Sequence of chain 1.E:
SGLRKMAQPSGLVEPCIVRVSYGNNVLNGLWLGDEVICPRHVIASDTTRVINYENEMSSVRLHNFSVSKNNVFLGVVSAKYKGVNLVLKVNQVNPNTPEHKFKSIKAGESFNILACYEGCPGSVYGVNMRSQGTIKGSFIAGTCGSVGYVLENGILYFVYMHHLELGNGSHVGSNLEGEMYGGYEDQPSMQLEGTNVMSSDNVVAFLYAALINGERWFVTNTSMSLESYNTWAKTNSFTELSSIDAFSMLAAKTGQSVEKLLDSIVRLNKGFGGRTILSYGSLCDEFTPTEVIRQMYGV

This protein binds this small molecule.
Small molecule (SMILES): CC(C)C[C@H](NC(=O)OCc1ccccc1)C(=O)N[C@@H](C[C@@H]1CCNC1=O)[C@@H](O)S(=O)(=O)O

Binding-site contacts:
Ligand atom N28 contacts residue ILE140 of chain 1.E at 3.8 Å.
Ligand atom C15 contacts residue ASP186 of chain 1.E at 3.7 Å.
Ligand atom O22 contacts residue CYS144 of chain 1.E at 2.6 Å (h-bond).
Ligand atom C20 contacts residue HIS163 of chain 1.E at 3.7 Å.
Ligand atom C12 contacts residue HIS163 of chain 1.E at 3.8 Å.
Ligand atom C21 contacts residue CYS144 of chain 1.E at 1.7 Å (hydrophobic).
Ligand atom O22 contacts residue HIS41 of chain 1.E at 3.8 Å.
Ligand atom O30 contacts residue PHE139 of chain 1.E at 3.4 Å.
Ligand atom C27 contacts residue ALA141 of chain 1.E at 3.9 Å (hydrophobic).
Ligand atom N28 contacts residue PHE139 of chain 1.E at 3.3 Å (h-bond).
Ligand atom C15 contacts residue LEU164 of chain 1.E at 3.9 Å (hydrophobic).
Ligand atom O10 contacts residue GLU165 of chain 1.E at 2.9 Å (salt-bridge).
Ligand atom O30 contacts residue GLU165 of chain 1.E at 3.7 Å.
Ligand atom N19 contacts residue HIS163 of chain 1.E at 2.8 Å (h-bond).
Ligand atom C17 contacts residue HIS163 of chain 1.E at 3.7 Å.
Ligand atom O22 contacts residue GLY142 of chain 1.E at 3.9 Å.
Ligand atom C14 contacts residue HIS41 of chain 1.E at 3.6 Å.
Ligand atom O10 contacts residue LEU164 of chain 1.E at 3.2 Å.
Ligand atom C21 contacts residue HIS41 of chain 1.E at 3.2 Å.
Ligand atom C15 contacts residue GLN187 of chain 1.E at 3.5 Å.
Ligand atom C4 contacts residue GLU165 of chain 1.E at 3.6 Å.
Ligand atom N28 contacts residue GLU165 of chain 1.E at 3.7 Å.
Ligand atom C24 contacts residue CYS144 of chain 1.E at 3.1 Å (hydrophobic).
Ligand atom O30 contacts residue HIS171 of chain 1.E at 3.5 Å.
Ligand atom C26 contacts residue ALA141 of chain 1.E at 3.9 Å (hydrophobic).
Ligand atom C16 contacts residue HIS41 of chain 1.E at 3.6 Å.
Ligand atom C29 contacts residue GLU165 of chain 1.E at 3.6 Å.
Ligand atom C13 contacts residue THR47 of chain 1.E at 4.0 Å.
Ligand atom C20 contacts residue CYS144 of chain 1.E at 2.7 Å (hydrophobic).
Ligand atom C21 contacts residue HIS163 of chain 1.E at 3.8 Å.
Ligand atom C29 contacts residue HIS162 of chain 1.E at 3.7 Å.
Ligand atom C16 contacts residue ILE51 of chain 1.E at 3.7 Å (hydrophobic).
Ligand atom C5 contacts residue GLU165 of chain 1.E at 3.2 Å.
Ligand atom O8 contacts residue GLU165 of chain 1.E at 3.6 Å.
Ligand atom O30 contacts residue HIS162 of chain 1.E at 2.7 Å (h-bond).
Ligand atom C16 contacts residue ASP186 of chain 1.E at 3.6 Å.
Ligand atom N19 contacts residue CYS144 of chain 1.E at 3.2 Å (h-bond).
Ligand atom C9 contacts residue GLU165 of chain 1.E at 3.9 Å.
Ligand atom C24 contacts residue HIS163 of chain 1.E at 3.9 Å.
Ligand atom N19 contacts residue HIS41 of chain 1.E at 3.9 Å.